This protein binds this small molecule.
Small molecule (SMILES): CC(=O)N[C@H]1[C@H](O[C@H]2[C@H](O)[C@@H](NC(C)=O)CO[C@@H]2CO)O[C@H](CO)[C@@H](O)[C@@H]1O

Binding-site contacts:
Ligand atom N2 contacts residue ASN12 of chain 35.M at 3.8 Å.
Ligand atom C7 contacts residue ASN12 of chain 35.M at 3.9 Å.
Ligand atom C2 contacts residue ASN12 of chain 35.M at 3.3 Å.
Ligand atom O7 contacts residue ASN12 of chain 35.M at 3.6 Å.
Ligand atom C5 contacts residue ASN12 of chain 35.M at 4.2 Å.
Ligand atom C1 contacts residue ASN12 of chain 35.M at 2.2 Å.
Ligand atom O5 contacts residue ASN12 of chain 35.M at 2.8 Å (h-bond).

Sequence of chain 35.M:
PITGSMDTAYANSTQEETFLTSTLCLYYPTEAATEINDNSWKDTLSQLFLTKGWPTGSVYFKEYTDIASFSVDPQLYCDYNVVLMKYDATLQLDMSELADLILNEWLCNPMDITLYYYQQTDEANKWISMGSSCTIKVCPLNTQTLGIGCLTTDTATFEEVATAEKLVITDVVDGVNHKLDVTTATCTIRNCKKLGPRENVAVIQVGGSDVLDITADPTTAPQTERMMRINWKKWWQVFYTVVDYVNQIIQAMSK